Sequence of chain 2.A:
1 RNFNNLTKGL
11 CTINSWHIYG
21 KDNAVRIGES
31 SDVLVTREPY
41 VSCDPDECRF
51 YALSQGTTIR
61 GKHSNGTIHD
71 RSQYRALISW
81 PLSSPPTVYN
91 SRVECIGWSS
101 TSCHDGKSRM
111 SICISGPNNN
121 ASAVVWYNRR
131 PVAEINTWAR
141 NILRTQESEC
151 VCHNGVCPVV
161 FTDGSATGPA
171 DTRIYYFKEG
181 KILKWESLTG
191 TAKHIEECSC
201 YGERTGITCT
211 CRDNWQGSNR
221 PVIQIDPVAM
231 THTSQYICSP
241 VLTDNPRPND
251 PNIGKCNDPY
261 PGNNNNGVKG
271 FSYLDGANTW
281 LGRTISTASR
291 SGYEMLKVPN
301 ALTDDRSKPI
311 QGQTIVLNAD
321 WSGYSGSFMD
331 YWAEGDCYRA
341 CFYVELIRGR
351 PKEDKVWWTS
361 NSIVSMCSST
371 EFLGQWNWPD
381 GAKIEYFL

A protein and the small-molecule ligand that binds it are described below.
Small molecule (SMILES): CCC(CC)O[C@@H]1C=C(C(=O)O)C[C@H](N)[C@H]1NC(C)=O

Binding-site contacts:
Ligand atom C91 contacts residue ARG212 of chain 2.A at 3.6 Å.
Ligand atom C82 contacts residue ILE142 of chain 2.A at 3.9 Å (hydrophobic).
Ligand atom C7 contacts residue TYR324 of chain 2.A at 3.2 Å (hydrophobic).
Ligand atom N4 contacts residue GLU38 of chain 2.A at 2.7 Å (salt-bridge).
Ligand atom C3 contacts residue ARG37 of chain 2.A at 3.6 Å.
Ligand atom C1 contacts residue ARG212 of chain 2.A at 4.0 Å.
Ligand atom C6 contacts residue GLU197 of chain 2.A at 3.9 Å.
Ligand atom O1A contacts residue ARG290 of chain 2.A at 2.6 Å (salt-bridge).
Ligand atom C81 contacts residue ARG144 of chain 2.A at 3.5 Å.
Ligand atom O1A contacts residue TYR324 of chain 2.A at 3.6 Å (h-bond).
Ligand atom C11 contacts residue ILE142 of chain 2.A at 3.9 Å (hydrophobic).
Ligand atom C7 contacts residue ARG212 of chain 2.A at 3.7 Å.
Ligand atom C91 contacts residue ASN214 of chain 2.A at 3.7 Å.
Ligand atom C8 contacts residue ARG144 of chain 2.A at 4.0 Å.
Ligand atom C3 contacts residue TYR324 of chain 2.A at 3.4 Å (hydrophobic).
Ligand atom C11 contacts residue TRP98 of chain 2.A at 3.7 Å (hydrophobic).
Ligand atom O1A contacts residue ARG37 of chain 2.A at 2.8 Å (salt-bridge).
Ligand atom C6 contacts residue TYR324 of chain 2.A at 4.0 Å (hydrophobic).
Ligand atom O10 contacts residue ASP70 of chain 2.A at 3.3 Å.
Ligand atom C81 contacts residue ALA166 of chain 2.A at 3.9 Å (hydrophobic).
Ligand atom C3 contacts residue GLU38 of chain 2.A at 3.5 Å.
Ligand atom C4 contacts residue GLU38 of chain 2.A at 3.5 Å.
Ligand atom C4 contacts residue TYR324 of chain 2.A at 3.7 Å (hydrophobic).
Ligand atom O1B contacts residue ARG212 of chain 2.A at 3.2 Å (salt-bridge).
Ligand atom C10 contacts residue ARG71 of chain 2.A at 3.9 Å.
Ligand atom C11 contacts residue ARG71 of chain 2.A at 3.9 Å.
Ligand atom O1B contacts residue ARG290 of chain 2.A at 2.6 Å (salt-bridge).
Ligand atom C2 contacts residue TYR324 of chain 2.A at 3.1 Å (hydrophobic).
Ligand atom C1 contacts residue ARG37 of chain 2.A at 3.9 Å.
Ligand atom C1 contacts residue ARG290 of chain 2.A at 3.4 Å.
Ligand atom C4 contacts residue ASP70 of chain 2.A at 3.4 Å.
Ligand atom O1B contacts residue TYR324 of chain 2.A at 3.6 Å (h-bond).
Ligand atom N4 contacts residue ASP70 of chain 2.A at 3.1 Å (salt-bridge).
Ligand atom O10 contacts residue ARG71 of chain 2.A at 2.9 Å (salt-bridge).
Ligand atom C91 contacts residue GLU196 of chain 2.A at 4.0 Å.
Ligand atom C9 contacts residue GLU196 of chain 2.A at 3.7 Å.
Ligand atom C3 contacts residue ASP70 of chain 2.A at 3.2 Å.
Ligand atom C7 contacts residue GLU197 of chain 2.A at 4.0 Å.
Ligand atom C82 contacts residue ARG144 of chain 2.A at 3.8 Å.
Ligand atom C1 contacts residue TYR324 of chain 2.A at 3.2 Å (hydrophobic).